The protein below binds the small molecule below.
Small molecule (SMILES): CC(C)[C@H](NC(=O)[C@H](CC(=O)O)NC(=O)CNC(=O)[C@H](C)N)C(=O)O

Sequence of chain 1.D:
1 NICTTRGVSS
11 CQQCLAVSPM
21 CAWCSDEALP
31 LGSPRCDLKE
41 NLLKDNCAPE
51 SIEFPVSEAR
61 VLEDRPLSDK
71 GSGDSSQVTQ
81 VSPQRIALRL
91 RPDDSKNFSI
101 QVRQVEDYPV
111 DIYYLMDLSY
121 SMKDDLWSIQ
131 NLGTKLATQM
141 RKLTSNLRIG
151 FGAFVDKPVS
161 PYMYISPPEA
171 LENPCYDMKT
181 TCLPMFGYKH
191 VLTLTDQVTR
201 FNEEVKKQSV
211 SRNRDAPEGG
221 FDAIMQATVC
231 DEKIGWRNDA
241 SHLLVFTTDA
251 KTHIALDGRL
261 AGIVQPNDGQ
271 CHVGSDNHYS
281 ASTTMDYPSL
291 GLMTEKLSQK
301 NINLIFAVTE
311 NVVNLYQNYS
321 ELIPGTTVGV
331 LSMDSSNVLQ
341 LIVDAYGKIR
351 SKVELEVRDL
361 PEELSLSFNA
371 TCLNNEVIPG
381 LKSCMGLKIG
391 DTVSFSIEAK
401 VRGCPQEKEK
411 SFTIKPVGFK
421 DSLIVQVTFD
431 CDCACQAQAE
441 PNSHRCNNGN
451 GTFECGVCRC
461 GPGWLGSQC

Binding-site contacts:
Ligand atom O contacts residue TYR120 of chain 1.D at 3.5 Å.
Ligand atom OD2 contacts residue GLU218 of chain 1.D at 3.1 Å (salt-bridge).
Ligand atom OD1 contacts residue TYR120 of chain 1.D at 2.8 Å (h-bond).
Ligand atom OD2 contacts residue SER119 of chain 1.D at 3.0 Å.
Ligand atom O contacts residue SER121 of chain 1.D at 3.1 Å.
Ligand atom CA contacts residue MN1 of chain 1.DA at 4.2 Å.
Ligand atom OD2 contacts residue TYR120 of chain 1.D at 3.4 Å (h-bond).
Ligand atom CB contacts residue MN1 of chain 1.DA at 4.2 Å.
Ligand atom CG contacts residue GLU218 of chain 1.D at 3.8 Å.
Ligand atom C contacts residue SER121 of chain 1.D at 4.2 Å.
Ligand atom OD2 contacts residue ASN213 of chain 1.D at 3.5 Å (h-bond).
Ligand atom O contacts residue MN1 of chain 1.EA at 3.8 Å.
Ligand atom C contacts residue SER121 of chain 1.D at 3.5 Å.
Ligand atom CA contacts residue SER121 of chain 1.D at 3.8 Å.
Ligand atom O contacts residue ALA216 of chain 1.D at 3.6 Å.
Ligand atom OD2 contacts residue SER121 of chain 1.D at 3.2 Å (h-bond).
Ligand atom OD2 contacts residue MN1 of chain 1.DA at 2.1 Å.
Ligand atom O contacts residue TYR190 of chain 1.C at 3.5 Å (h-bond).
Ligand atom OD1 contacts residue SER119 of chain 1.D at 3.3 Å.
Ligand atom CA contacts residue TYR190 of chain 1.C at 4.0 Å (hydrophobic).
Ligand atom CG contacts residue ASN213 of chain 1.D at 3.0 Å.
Ligand atom OD1 contacts residue SER211 of chain 1.D at 3.9 Å.
Ligand atom OD1 contacts residue ARG212 of chain 1.D at 3.5 Å.
Ligand atom C contacts residue ALA216 of chain 1.D at 3.8 Å (hydrophobic).
Ligand atom O contacts residue PHE160 of chain 1.C at 4.2 Å.
Ligand atom CB contacts residue ASN213 of chain 1.D at 3.1 Å.
Ligand atom OD1 contacts residue ASN213 of chain 1.D at 3.0 Å (h-bond).
Ligand atom CA contacts residue ALA216 of chain 1.D at 3.9 Å (hydrophobic).
Ligand atom O contacts residue SER121 of chain 1.D at 3.8 Å.
Ligand atom CG contacts residue TYR120 of chain 1.D at 3.4 Å (hydrophobic).
Ligand atom CG contacts residue SER121 of chain 1.D at 4.0 Å.
Ligand atom OXT contacts residue SER121 of chain 1.D at 4.2 Å.
Ligand atom OD1 contacts residue MN1 of chain 1.DA at 4.1 Å.
Ligand atom C contacts residue ARG214 of chain 1.D at 3.9 Å.
Ligand atom N contacts residue ARG214 of chain 1.D at 3.5 Å (salt-bridge).
Ligand atom N contacts residue ASN213 of chain 1.D at 4.2 Å.
Ligand atom N contacts residue SER121 of chain 1.D at 3.9 Å.
Ligand atom CA contacts residue ARG214 of chain 1.D at 3.4 Å.
Ligand atom CG contacts residue MN1 of chain 1.DA at 3.3 Å.
Ligand atom CG contacts residue SER119 of chain 1.D at 3.5 Å.

Sequence of chain 1.C:
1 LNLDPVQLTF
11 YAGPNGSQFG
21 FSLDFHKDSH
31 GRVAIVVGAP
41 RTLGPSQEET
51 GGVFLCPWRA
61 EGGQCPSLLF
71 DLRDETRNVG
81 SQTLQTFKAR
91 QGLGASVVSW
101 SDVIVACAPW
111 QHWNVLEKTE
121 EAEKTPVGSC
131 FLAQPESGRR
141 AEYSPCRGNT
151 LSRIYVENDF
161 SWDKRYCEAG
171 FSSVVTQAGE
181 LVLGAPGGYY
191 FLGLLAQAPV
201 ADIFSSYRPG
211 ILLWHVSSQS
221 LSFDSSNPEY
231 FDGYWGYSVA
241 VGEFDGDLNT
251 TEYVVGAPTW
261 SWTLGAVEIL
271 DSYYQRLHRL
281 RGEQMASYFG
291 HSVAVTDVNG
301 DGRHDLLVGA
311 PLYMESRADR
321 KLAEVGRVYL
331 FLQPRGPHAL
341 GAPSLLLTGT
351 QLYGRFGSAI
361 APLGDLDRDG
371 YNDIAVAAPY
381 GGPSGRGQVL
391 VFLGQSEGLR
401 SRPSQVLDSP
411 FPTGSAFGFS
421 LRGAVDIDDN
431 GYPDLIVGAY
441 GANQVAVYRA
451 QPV